This protein binds this small molecule.
Small molecule (SMILES): C=C1[C@H](O)CC(=C/C=C2\CCC[C@]3(C)[C@@H]([C@H](C)CC#C[C@H](O)CC45CC6CC(CC(C6)C4)C5)CC[C@@H]23)C[C@H]1O

Binding-site contacts:
Ligand atom C07 contacts residue SER119 of chain 1.A at 3.4 Å.
Ligand atom C28 contacts residue TYR38 of chain 1.A at 3.8 Å (hydrophobic).
Ligand atom C31 contacts residue LEU248 of chain 1.A at 3.5 Å (hydrophobic).
Ligand atom O02 contacts residue SER122 of chain 1.A at 2.8 Å (h-bond).
Ligand atom C03 contacts residue TYR38 of chain 1.A at 3.6 Å (hydrophobic).
Ligand atom C23 contacts residue HIS241 of chain 1.A at 3.5 Å.
Ligand atom C05 contacts residue SER119 of chain 1.A at 3.8 Å.
Ligand atom C38 contacts residue VAL78 of chain 1.A at 3.7 Å (hydrophobic).
Ligand atom C22 contacts residue HIS149 of chain 1.A at 3.7 Å.
Ligand atom C18 contacts residue VAL78 of chain 1.A at 3.6 Å (hydrophobic).
Ligand atom C22 contacts residue HIS241 of chain 1.A at 3.4 Å.
Ligand atom O01 contacts residue SER81 of chain 1.A at 2.7 Å (h-bond).
Ligand atom C21 contacts residue HIS149 of chain 1.A at 3.7 Å.
Ligand atom C04 contacts residue SER122 of chain 1.A at 3.7 Å.
Ligand atom O03 contacts residue TYR245 of chain 1.A at 3.6 Å.
Ligand atom C08 contacts residue TRP130 of chain 1.A at 3.8 Å (hydrophobic).
Ligand atom C23 contacts residue HIS149 of chain 1.A at 3.6 Å.
Ligand atom C24 contacts residue HIS149 of chain 1.A at 3.8 Å.
Ligand atom C01 contacts residue SER81 of chain 1.A at 3.7 Å.
Ligand atom O01 contacts residue ARG118 of chain 1.A at 2.9 Å (salt-bridge).
Ligand atom C36 contacts residue LEU71 of chain 1.A at 3.7 Å (hydrophobic).
Ligand atom C12 contacts residue VAL144 of chain 1.A at 3.8 Å (hydrophobic).
Ligand atom C01 contacts residue ARG118 of chain 1.A at 3.8 Å.
Ligand atom O02 contacts residue TYR38 of chain 1.A at 2.8 Å (h-bond).
Ligand atom C36 contacts residue LEU248 of chain 1.A at 3.7 Å (hydrophobic).
Ligand atom C04 contacts residue CYS132 of chain 1.A at 3.5 Å (hydrophobic).
Ligand atom C38 contacts residue ALA75 of chain 1.A at 3.6 Å (hydrophobic).
Ligand atom O02 contacts residue SER119 of chain 1.A at 3.5 Å.
Ligand atom C06 contacts residue SER119 of chain 1.A at 3.5 Å.
Ligand atom C03 contacts residue SER122 of chain 1.A at 3.7 Å.
Ligand atom C25 contacts residue HIS241 of chain 1.A at 3.4 Å.
Ligand atom C06 contacts residue TRP130 of chain 1.A at 3.8 Å (hydrophobic).
Ligand atom C09 contacts residue TRP130 of chain 1.A at 3.4 Å (hydrophobic).
Ligand atom C36 contacts residue LEU258 of chain 1.A at 3.6 Å (hydrophobic).
Ligand atom C03 contacts residue TYR42 of chain 1.A at 3.8 Å (hydrophobic).
Ligand atom O03 contacts residue HIS241 of chain 1.A at 2.8 Å (h-bond).
Ligand atom C28 contacts residue ARG118 of chain 1.A at 3.6 Å.
Ligand atom C03 contacts residue CYS132 of chain 1.A at 3.8 Å (hydrophobic).
Ligand atom C38 contacts residue LEU74 of chain 1.A at 3.6 Å (hydrophobic).
Ligand atom C10 contacts residue SER81 of chain 1.A at 3.7 Å.

Sequence of chain 1.A:
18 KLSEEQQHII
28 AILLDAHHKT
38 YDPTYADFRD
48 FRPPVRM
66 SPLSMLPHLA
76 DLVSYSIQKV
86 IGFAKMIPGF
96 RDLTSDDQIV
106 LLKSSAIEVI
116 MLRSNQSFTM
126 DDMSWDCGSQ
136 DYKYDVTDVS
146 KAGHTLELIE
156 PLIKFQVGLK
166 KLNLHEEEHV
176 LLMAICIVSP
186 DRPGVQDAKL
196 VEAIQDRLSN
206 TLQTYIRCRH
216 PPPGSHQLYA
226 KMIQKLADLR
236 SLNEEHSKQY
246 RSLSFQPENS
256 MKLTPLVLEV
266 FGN